Binding-site contacts:
Ligand atom O12 contacts residue THR301 of chain 1.N at 2.8 Å (h-bond).
Ligand atom C11 contacts residue THR301 of chain 1.N at 3.8 Å.
Ligand atom C19 contacts residue TYR304 of chain 1.N at 4.1 Å (hydrophobic).
Ligand atom C11 contacts residue PHE305 of chain 1.N at 4.0 Å (hydrophobic).
Ligand atom C21 contacts residue TRP288 of chain 1.N at 3.9 Å (hydrophobic).
Ligand atom O26 contacts residue LEU230 of chain 1.N at 4.5 Å.
Ligand atom C24 contacts residue HIS103 of chain 1.P at 3.2 Å.
Ligand atom C2 contacts residue ASP300 of chain 1.N at 3.7 Å.
Ligand atom C9 contacts residue THR301 of chain 1.N at 4.3 Å.
Ligand atom C1 contacts residue TYR304 of chain 1.N at 3.4 Å (hydrophobic).
Ligand atom C2 contacts residue THR301 of chain 1.N at 3.9 Å.
Ligand atom C20 contacts residue TRP288 of chain 1.N at 4.2 Å (hydrophobic).
Ligand atom O25 contacts residue HIS233 of chain 1.N at 3.6 Å.
Ligand atom C21 contacts residue HIS233 of chain 1.N at 3.6 Å.
Ligand atom C12 contacts residue PHE305 of chain 1.N at 4.0 Å (hydrophobic).
Ligand atom C2 contacts residue TYR304 of chain 1.N at 4.0 Å (hydrophobic).
Ligand atom C23 contacts residue HIS233 of chain 1.N at 3.6 Å.
Ligand atom C23 contacts residue TRP99 of chain 1.P at 3.7 Å (hydrophobic).
Ligand atom C11 contacts residue TYR304 of chain 1.N at 4.4 Å (hydrophobic).
Ligand atom O3 contacts residue ASP300 of chain 1.N at 3.5 Å.
Ligand atom C18 contacts residue TRP288 of chain 1.N at 4.2 Å (hydrophobic).
Ligand atom C12 contacts residue THR301 of chain 1.N at 3.7 Å.
Ligand atom O25 contacts residue HIS103 of chain 1.P at 3.1 Å (h-bond).
Ligand atom O26 contacts residue HIS233 of chain 1.N at 4.0 Å.
Ligand atom O26 contacts residue HIS103 of chain 1.P at 2.5 Å (h-bond).
Ligand atom C24 contacts residue TRP99 of chain 1.P at 3.8 Å (hydrophobic).
Ligand atom O26 contacts residue TRP99 of chain 1.P at 2.9 Å (h-bond).
Ligand atom C24 contacts residue HIS233 of chain 1.N at 3.6 Å.

This protein binds this small molecule.
Small molecule (SMILES): C[C@H](CCC(=O)O)[C@H]1CC[C@H]2[C@@H]3[C@H](O)C[C@@H]4C[C@H](O)CC[C@]4(C)[C@H]3C[C@H](O)[C@]12C

Sequence of chain 1.P:
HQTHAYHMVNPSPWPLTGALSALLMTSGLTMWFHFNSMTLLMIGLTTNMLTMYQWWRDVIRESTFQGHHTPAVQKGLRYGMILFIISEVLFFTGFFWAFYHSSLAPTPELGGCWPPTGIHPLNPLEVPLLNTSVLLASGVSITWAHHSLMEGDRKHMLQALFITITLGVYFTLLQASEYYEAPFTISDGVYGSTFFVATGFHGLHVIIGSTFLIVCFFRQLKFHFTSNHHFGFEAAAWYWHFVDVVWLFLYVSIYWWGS

Sequence of chain 1.N:
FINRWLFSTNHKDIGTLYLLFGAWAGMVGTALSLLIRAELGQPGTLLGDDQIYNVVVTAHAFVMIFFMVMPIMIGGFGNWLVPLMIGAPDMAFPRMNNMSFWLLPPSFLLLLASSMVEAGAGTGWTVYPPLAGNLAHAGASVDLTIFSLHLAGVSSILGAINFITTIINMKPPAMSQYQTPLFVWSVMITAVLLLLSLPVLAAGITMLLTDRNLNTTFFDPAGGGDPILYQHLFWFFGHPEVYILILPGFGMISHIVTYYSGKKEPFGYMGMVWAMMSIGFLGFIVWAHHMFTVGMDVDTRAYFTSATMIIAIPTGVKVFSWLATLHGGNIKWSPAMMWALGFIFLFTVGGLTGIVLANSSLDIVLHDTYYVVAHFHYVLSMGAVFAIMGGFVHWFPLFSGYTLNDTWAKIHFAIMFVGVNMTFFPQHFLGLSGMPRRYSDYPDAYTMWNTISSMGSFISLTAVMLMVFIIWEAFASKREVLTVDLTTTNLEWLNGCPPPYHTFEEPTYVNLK